Binding-site contacts:
Ligand atom C3 contacts residue SIA1 of chain 1.E at 2.7 Å.
Ligand atom O4 contacts residue SIA1 of chain 1.E at 3.5 Å (h-bond).
Ligand atom C4 contacts residue SIA1 of chain 1.E at 3.7 Å.
Ligand atom C6 contacts residue SIA1 of chain 1.E at 3.8 Å.
Ligand atom O2 contacts residue SIA1 of chain 1.E at 3.1 Å (h-bond).
Ligand atom C2 contacts residue SIA1 of chain 1.E at 3.3 Å.
Ligand atom O3 contacts residue SIA1 of chain 1.E at 1.7 Å.
Ligand atom O2 contacts residue THR610 of chain 1.B at 3.6 Å.

Sequence of chain 1.B:
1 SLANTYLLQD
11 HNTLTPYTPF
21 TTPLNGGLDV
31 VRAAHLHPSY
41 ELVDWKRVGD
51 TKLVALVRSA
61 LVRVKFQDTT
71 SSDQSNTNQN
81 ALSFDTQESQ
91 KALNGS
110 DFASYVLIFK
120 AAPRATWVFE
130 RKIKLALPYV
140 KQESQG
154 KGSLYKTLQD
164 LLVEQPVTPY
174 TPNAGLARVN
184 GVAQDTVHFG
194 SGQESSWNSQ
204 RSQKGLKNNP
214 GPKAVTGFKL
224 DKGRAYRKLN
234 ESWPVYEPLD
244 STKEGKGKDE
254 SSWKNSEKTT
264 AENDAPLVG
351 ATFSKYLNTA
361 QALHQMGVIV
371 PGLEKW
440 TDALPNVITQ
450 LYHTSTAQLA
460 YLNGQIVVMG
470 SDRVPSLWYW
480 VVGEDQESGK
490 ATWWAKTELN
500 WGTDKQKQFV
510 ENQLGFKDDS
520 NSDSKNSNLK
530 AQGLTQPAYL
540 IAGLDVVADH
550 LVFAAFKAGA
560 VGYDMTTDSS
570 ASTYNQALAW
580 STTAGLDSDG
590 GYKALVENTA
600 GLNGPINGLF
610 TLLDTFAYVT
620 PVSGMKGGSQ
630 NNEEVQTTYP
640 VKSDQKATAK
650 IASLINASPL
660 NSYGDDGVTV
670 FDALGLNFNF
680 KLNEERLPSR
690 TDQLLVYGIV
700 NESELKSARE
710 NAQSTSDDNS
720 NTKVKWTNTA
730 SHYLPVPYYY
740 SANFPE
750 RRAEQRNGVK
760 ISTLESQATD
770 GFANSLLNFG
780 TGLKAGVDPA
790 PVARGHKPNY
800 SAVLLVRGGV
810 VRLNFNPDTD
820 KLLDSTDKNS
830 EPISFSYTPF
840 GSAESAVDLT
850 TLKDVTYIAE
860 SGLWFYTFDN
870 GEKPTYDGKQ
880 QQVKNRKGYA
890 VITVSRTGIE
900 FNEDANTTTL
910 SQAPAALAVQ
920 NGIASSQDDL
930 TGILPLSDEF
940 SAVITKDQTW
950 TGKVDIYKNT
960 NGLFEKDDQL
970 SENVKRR

The small molecule below binds the protein below.
Small molecule (SMILES): OC[C@H]1O[C@@H](O[C@H]2[C@H](O)[C@@H](O)[C@H](O)O[C@@H]2CO)[C@H](O)[C@@H](O)[C@H]1O